Sequence of chain 1.A:
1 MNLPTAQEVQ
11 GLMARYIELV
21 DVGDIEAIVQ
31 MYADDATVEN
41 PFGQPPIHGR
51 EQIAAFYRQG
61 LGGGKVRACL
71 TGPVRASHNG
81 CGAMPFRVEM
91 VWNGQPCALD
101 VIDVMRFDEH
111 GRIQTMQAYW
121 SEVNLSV

This small molecule binds to this protein.
Small molecule (SMILES): O=[N+]([O-])c1ccc(O)cc1[N+](=O)[O-]

Binding-site contacts:
Ligand atom C5 contacts residue ASN40 of chain 1.A at 3.6 Å.
Ligand atom C1 contacts residue TYR16 of chain 1.A at 3.3 Å (hydrophobic).
Ligand atom C6 contacts residue PHE86 of chain 1.A at 3.8 Å (hydrophobic).
Ligand atom C1 contacts residue ASP103 of chain 1.A at 3.7 Å.
Ligand atom O1 contacts residue TYR57 of chain 1.A at 4.3 Å.
Ligand atom N3 contacts residue LEU61 of chain 1.A at 4.2 Å.
Ligand atom O41 contacts residue LEU99 of chain 1.A at 4.0 Å.
Ligand atom N4 contacts residue LEU99 of chain 1.A at 4.5 Å.
Ligand atom O31 contacts residue LEU61 of chain 1.A at 4.0 Å.
Ligand atom C5 contacts residue VAL101 of chain 1.A at 4.4 Å (hydrophobic).
Ligand atom O1 contacts residue TYR16 of chain 1.A at 2.4 Å (h-bond).
Ligand atom C6 contacts residue ASN40 of chain 1.A at 4.3 Å.
Ligand atom O1 contacts residue PHE86 of chain 1.A at 3.7 Å.
Ligand atom N3 contacts residue VAL20 of chain 1.A at 4.4 Å.
Ligand atom C6 contacts residue ALA118 of chain 1.A at 3.7 Å (hydrophobic).
Ligand atom C4 contacts residue ASN40 of chain 1.A at 4.4 Å.
Ligand atom C5 contacts residue ALA118 of chain 1.A at 4.1 Å (hydrophobic).
Ligand atom C1 contacts residue MET116 of chain 1.A at 3.9 Å (hydrophobic).
Ligand atom C1 contacts residue PHE86 of chain 1.A at 3.8 Å (hydrophobic).
Ligand atom O32 contacts residue LEU61 of chain 1.A at 3.6 Å.
Ligand atom O1 contacts residue MET116 of chain 1.A at 3.5 Å.
Ligand atom O41 contacts residue VAL88 of chain 1.A at 4.2 Å.
Ligand atom C6 contacts residue ASP103 of chain 1.A at 3.5 Å.
Ligand atom O42 contacts residue ASN40 of chain 1.A at 3.6 Å.
Ligand atom O32 contacts residue VAL20 of chain 1.A at 4.1 Å.
Ligand atom C6 contacts residue MET116 of chain 1.A at 4.1 Å (hydrophobic).
Ligand atom N4 contacts residue ASN40 of chain 1.A at 4.5 Å.
Ligand atom O32 contacts residue TYR57 of chain 1.A at 3.8 Å.
Ligand atom C2 contacts residue TYR57 of chain 1.A at 4.3 Å (hydrophobic).
Ligand atom O1 contacts residue ASP103 of chain 1.A at 2.6 Å (salt-bridge).
Ligand atom C6 contacts residue VAL101 of chain 1.A at 4.2 Å (hydrophobic).
Ligand atom O42 contacts residue PHE56 of chain 1.A at 4.3 Å.
Ligand atom O31 contacts residue VAL88 of chain 1.A at 4.1 Å.
Ligand atom C2 contacts residue TYR16 of chain 1.A at 3.4 Å (hydrophobic).